A small-molecule ligand and the protein it binds are described below.
Small molecule (SMILES): COc1c(C)cnc(Cn2cc(C#CCC(C)(C)O)c3c(Cl)nc(N)nc32)c1C

Binding-site contacts:
Ligand atom C17 contacts residue LEU102 of chain 1.A at 3.2 Å (hydrophobic).
Ligand atom C21 contacts residue ASP92 of chain 1.A at 3.8 Å.
Ligand atom C17 contacts residue TRP161 of chain 1.A at 3.6 Å (hydrophobic).
Ligand atom C15 contacts residue TYR138 of chain 1.A at 3.7 Å (hydrophobic).
Ligand atom C6 contacts residue ASP101 of chain 1.A at 3.7 Å.
Ligand atom C13 contacts residue TYR138 of chain 1.A at 3.9 Å (hydrophobic).
Ligand atom C12 contacts residue PHE137 of chain 1.A at 3.5 Å (hydrophobic).
Ligand atom N3 contacts residue ASN50 of chain 1.A at 3.6 Å.
Ligand atom N5 contacts residue ALA54 of chain 1.A at 3.6 Å.
Ligand atom N5 contacts residue THR183 of chain 1.A at 3.7 Å.
Ligand atom C4 contacts residue MET97 of chain 1.A at 3.6 Å (hydrophobic).
Ligand atom C1 contacts residue ALA54 of chain 1.A at 3.9 Å (hydrophobic).
Ligand atom C11 contacts residue ASN50 of chain 1.A at 3.3 Å.
Ligand atom C14 contacts residue LEU106 of chain 1.A at 3.8 Å (hydrophobic).
Ligand atom N4 contacts residue ALA51 of chain 1.A at 3.9 Å.
Ligand atom N4 contacts residue THR183 of chain 1.A at 3.9 Å.
Ligand atom C15 contacts residue PHE137 of chain 1.A at 3.8 Å (hydrophobic).
Ligand atom N2 contacts residue LEU106 of chain 1.A at 3.9 Å.
Ligand atom O2 contacts residue PHE137 of chain 1.A at 3.3 Å.
Ligand atom O2 contacts residue VAL149 of chain 1.A at 3.8 Å.
Ligand atom C10 contacts residue MET97 of chain 1.A at 3.9 Å (hydrophobic).
Ligand atom CL contacts residue GLY96 of chain 1.A at 3.3 Å.
Ligand atom C14 contacts residue PHE137 of chain 1.A at 3.5 Å (hydrophobic).
Ligand atom C3 contacts residue MET97 of chain 1.A at 3.6 Å (hydrophobic).
Ligand atom C11 contacts residue PHE137 of chain 1.A at 3.9 Å (hydrophobic).
Ligand atom C5 contacts residue MET97 of chain 1.A at 3.8 Å (hydrophobic).
Ligand atom C18 contacts residue PHE137 of chain 1.A at 3.3 Å (hydrophobic).
Ligand atom CL contacts residue ILE95 of chain 1.A at 3.3 Å.
Ligand atom N4 contacts residue ASP92 of chain 1.A at 2.8 Å (salt-bridge).
Ligand atom C13 contacts residue LEU106 of chain 1.A at 3.8 Å (hydrophobic).
Ligand atom N2 contacts residue PHE137 of chain 1.A at 3.5 Å.
Ligand atom C2 contacts residue MET97 of chain 1.A at 3.8 Å (hydrophobic).
Ligand atom C16 contacts residue PHE137 of chain 1.A at 3.5 Å (hydrophobic).
Ligand atom C10 contacts residue LEU106 of chain 1.A at 3.8 Å (hydrophobic).
Ligand atom C19 contacts residue PHE137 of chain 1.A at 3.5 Å (hydrophobic).
Ligand atom O1 contacts residue ILE95 of chain 1.A at 3.5 Å.
Ligand atom C15 contacts residue TRP161 of chain 1.A at 3.8 Å (hydrophobic).
Ligand atom C19 contacts residue MET97 of chain 1.A at 3.6 Å (hydrophobic).
Ligand atom CL contacts residue ALA54 of chain 1.A at 3.8 Å.
Ligand atom C13 contacts residue PHE137 of chain 1.A at 3.6 Å (hydrophobic).

Sequence of chain 1.A:
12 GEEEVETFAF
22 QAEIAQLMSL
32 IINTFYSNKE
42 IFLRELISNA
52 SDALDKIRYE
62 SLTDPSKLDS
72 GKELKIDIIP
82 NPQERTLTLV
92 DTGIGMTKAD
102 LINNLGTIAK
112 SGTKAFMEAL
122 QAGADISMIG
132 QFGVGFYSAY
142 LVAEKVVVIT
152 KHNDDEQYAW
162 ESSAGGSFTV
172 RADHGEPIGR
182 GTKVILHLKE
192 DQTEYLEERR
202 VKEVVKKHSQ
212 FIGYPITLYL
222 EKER